This protein binds this small molecule.
Small molecule (SMILES): CC(C)=CCC/C(C)=C/CC/C(C)=C/CS[P](=O)(O)OP(=O)(O)O

Binding-site contacts:
Ligand atom C4 contacts residue LEU184 of chain 1.D at 3.9 Å (hydrophobic).
Ligand atom C12 contacts residue LEU184 of chain 1.D at 4.0 Å (hydrophobic).
Ligand atom O1A contacts residue TYR46 of chain 1.D at 3.3 Å (h-bond).
Ligand atom C3 contacts residue GLN185 of chain 1.D at 4.1 Å.
Ligand atom C8 contacts residue VAL152 of chain 1.D at 3.9 Å (hydrophobic).
Ligand atom C5 contacts residue GLN185 of chain 1.D at 3.6 Å.
Ligand atom C15 contacts residue GLY153 of chain 1.D at 3.2 Å.
Ligand atom C13 contacts residue MET180 of chain 1.D at 3.9 Å (hydrophobic).
Ligand atom PA contacts residue SER26 of chain 1.D at 3.9 Å.
Ligand atom C10 contacts residue ALA149 of chain 1.D at 3.8 Å (hydrophobic).
Ligand atom O2A contacts residue SER26 of chain 1.D at 3.2 Å (h-bond).
Ligand atom O1A contacts residue ARG50 of chain 1.D at 3.3 Å (salt-bridge).
Ligand atom C6 contacts residue ALA149 of chain 1.D at 3.8 Å (hydrophobic).
Ligand atom C12 contacts residue LEU156 of chain 1.D at 4.0 Å (hydrophobic).
Ligand atom C11 contacts residue LEU184 of chain 1.D at 3.8 Å (hydrophobic).
Ligand atom S1 contacts residue ARG50 of chain 1.D at 3.2 Å (salt-bridge).
Ligand atom C10 contacts residue VAL152 of chain 1.D at 3.7 Å (hydrophobic).
Ligand atom C15 contacts residue MET180 of chain 1.D at 3.6 Å (hydrophobic).
Ligand atom O3A contacts residue SER26 of chain 1.D at 3.4 Å (h-bond).
Ligand atom C1 contacts residue PHE27 of chain 1.D at 3.8 Å (hydrophobic).
Ligand atom C13 contacts residue LEU156 of chain 1.D at 3.9 Å (hydrophobic).
Ligand atom PA contacts residue TYR46 of chain 1.D at 4.1 Å.
Ligand atom C2 contacts residue PHE27 of chain 1.D at 4.1 Å (hydrophobic).
Ligand atom O2A contacts residue ARG25 of chain 1.D at 4.1 Å.
Ligand atom O2A contacts residue TYR46 of chain 1.D at 4.0 Å.
Ligand atom O1A contacts residue THR23 of chain 1.D at 3.2 Å (h-bond).
Ligand atom C7 contacts residue LEU184 of chain 1.D at 3.9 Å (hydrophobic).
Ligand atom PA contacts residue ARG50 of chain 1.D at 4.0 Å.
Ligand atom O2A contacts residue SER24 of chain 1.D at 3.2 Å (h-bond).
Ligand atom C11 contacts residue MET180 of chain 1.D at 4.0 Å (hydrophobic).
Ligand atom C11 contacts residue GLY181 of chain 1.D at 3.8 Å.
Ligand atom C9 contacts residue LEU156 of chain 1.D at 3.7 Å (hydrophobic).
Ligand atom C14 contacts residue CYS262 of chain 1.D at 3.5 Å (hydrophobic).
Ligand atom C9 contacts residue PHE27 of chain 1.D at 3.6 Å (hydrophobic).
Ligand atom C8 contacts residue LEU184 of chain 1.D at 3.8 Å (hydrophobic).
Ligand atom C14 contacts residue PHE261 of chain 1.D at 3.7 Å (hydrophobic).
Ligand atom C11 contacts residue GLY153 of chain 1.D at 3.8 Å.
Ligand atom O2A contacts residue PHE27 of chain 1.D at 3.6 Å.
Ligand atom C4 contacts residue ASN188 of chain 1.D at 3.4 Å.
Ligand atom C10 contacts residue GLY153 of chain 1.D at 3.6 Å.

Sequence of chain 1.D:
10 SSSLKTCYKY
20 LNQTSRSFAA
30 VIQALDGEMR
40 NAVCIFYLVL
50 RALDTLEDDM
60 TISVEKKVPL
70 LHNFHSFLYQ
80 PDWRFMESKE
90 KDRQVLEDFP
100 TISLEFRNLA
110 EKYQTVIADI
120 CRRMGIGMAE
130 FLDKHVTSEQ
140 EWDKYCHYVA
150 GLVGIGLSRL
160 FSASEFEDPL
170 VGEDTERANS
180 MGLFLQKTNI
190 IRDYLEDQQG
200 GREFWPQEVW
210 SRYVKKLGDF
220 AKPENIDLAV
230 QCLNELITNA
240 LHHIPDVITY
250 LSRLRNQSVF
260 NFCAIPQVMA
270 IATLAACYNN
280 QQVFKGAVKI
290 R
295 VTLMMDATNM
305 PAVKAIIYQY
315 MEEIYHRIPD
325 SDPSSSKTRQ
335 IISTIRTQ